This protein binds this small molecule.
Small molecule (SMILES): O=c1[nH]cnc2nc[nH]c12

Sequence of chain 1.A:
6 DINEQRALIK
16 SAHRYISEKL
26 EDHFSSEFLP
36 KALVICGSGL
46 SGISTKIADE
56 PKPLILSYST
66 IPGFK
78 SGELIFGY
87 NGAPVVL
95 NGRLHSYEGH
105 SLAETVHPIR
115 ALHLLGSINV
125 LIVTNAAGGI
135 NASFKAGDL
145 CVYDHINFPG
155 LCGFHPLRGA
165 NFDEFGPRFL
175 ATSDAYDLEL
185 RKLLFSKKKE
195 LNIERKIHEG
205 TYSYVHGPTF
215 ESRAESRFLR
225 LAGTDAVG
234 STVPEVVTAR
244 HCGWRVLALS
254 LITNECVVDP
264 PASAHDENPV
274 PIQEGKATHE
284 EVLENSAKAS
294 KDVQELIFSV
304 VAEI

Binding-site contacts:
Ligand atom C4 contacts residue ACT1 of chain 1.H at 4.0 Å.
Ligand atom N1 contacts residue GLU215 of chain 1.A at 2.7 Å (salt-bridge).
Ligand atom N7 contacts residue THR256 of chain 1.A at 3.5 Å (h-bond).
Ligand atom N7 contacts residue ALA131 of chain 1.A at 3.5 Å.
Ligand atom O6 contacts residue CYS259 of chain 1.A at 3.8 Å.
Ligand atom C2 contacts residue VAL231 of chain 1.A at 3.6 Å (hydrophobic).
Ligand atom C5 contacts residue GLY132 of chain 1.A at 3.3 Å.
Ligand atom C2 contacts residue MSE233 of chain 1.A at 3.9 Å.
Ligand atom N1 contacts residue VAL231 of chain 1.A at 3.9 Å.
Ligand atom N3 contacts residue VAL231 of chain 1.A at 3.6 Å (h-bond).
Ligand atom C8 contacts residue VAL285 of chain 1.A at 3.9 Å (hydrophobic).
Ligand atom C4 contacts residue GLY132 of chain 1.A at 3.9 Å.
Ligand atom O6 contacts residue PHE214 of chain 1.A at 3.7 Å.
Ligand atom N7 contacts residue GLY132 of chain 1.A at 3.3 Å (h-bond).
Ligand atom N9 contacts residue ALA131 of chain 1.A at 3.9 Å.
Ligand atom N3 contacts residue GLY232 of chain 1.A at 3.6 Å.
Ligand atom C6 contacts residue ASN257 of chain 1.A at 4.0 Å.
Ligand atom C5 contacts residue ASN257 of chain 1.A at 3.8 Å.
Ligand atom N7 contacts residue VAL285 of chain 1.A at 3.9 Å.
Ligand atom C8 contacts residue THR256 of chain 1.A at 3.4 Å.
Ligand atom C5 contacts residue ALA131 of chain 1.A at 3.9 Å (hydrophobic).
Ligand atom C8 contacts residue ASN257 of chain 1.A at 3.8 Å.
Ligand atom C8 contacts residue GLY132 of chain 1.A at 3.9 Å.
Ligand atom N9 contacts residue ALA130 of chain 1.A at 3.6 Å.
Ligand atom C6 contacts residue GLY132 of chain 1.A at 3.7 Å.
Ligand atom C4 contacts residue VAL231 of chain 1.A at 3.7 Å (hydrophobic).
Ligand atom C6 contacts residue GLU215 of chain 1.A at 3.6 Å.
Ligand atom O6 contacts residue GLU215 of chain 1.A at 3.5 Å (salt-bridge).
Ligand atom C5 contacts residue PHE214 of chain 1.A at 3.8 Å (hydrophobic).
Ligand atom C6 contacts residue PHE214 of chain 1.A at 3.6 Å (hydrophobic).
Ligand atom O6 contacts residue ASN257 of chain 1.A at 3.0 Å (h-bond).
Ligand atom C8 contacts residue ALA130 of chain 1.A at 3.8 Å (hydrophobic).
Ligand atom C2 contacts residue GLU215 of chain 1.A at 3.2 Å.
Ligand atom O6 contacts residue GLY132 of chain 1.A at 3.5 Å.
Ligand atom N3 contacts residue MSE233 of chain 1.A at 3.9 Å.
Ligand atom N1 contacts residue PHE214 of chain 1.A at 3.8 Å.
Ligand atom C8 contacts residue ALA131 of chain 1.A at 3.6 Å (hydrophobic).
Ligand atom N9 contacts residue ACT1 of chain 1.H at 3.7 Å.
Ligand atom N7 contacts residue ASN257 of chain 1.A at 2.8 Å (h-bond).
Ligand atom C5 contacts residue VAL231 of chain 1.A at 4.0 Å (hydrophobic).